Binding-site contacts:
Ligand atom CD2 contacts residue ARG390 of chain 4.E at 4.0 Å.
Ligand atom CD1 contacts residue VAL468 of chain 4.E at 4.3 Å (hydrophobic).
Ligand atom CE2 contacts residue VAL382 of chain 4.E at 3.9 Å (hydrophobic).
Ligand atom CD2 contacts residue VAL382 of chain 4.E at 3.7 Å (hydrophobic).
Ligand atom CB contacts residue VAL467 of chain 4.E at 3.2 Å (hydrophobic).
Ligand atom CG contacts residue VAL467 of chain 4.E at 4.2 Å (hydrophobic).
Ligand atom CE2 contacts residue ALA394 of chain 4.E at 3.6 Å (hydrophobic).
Ligand atom CA contacts residue THR472 of chain 4.E at 4.2 Å.
Ligand atom CZ contacts residue ARG390 of chain 4.E at 4.0 Å.
Ligand atom C contacts residue ASP469 of chain 4.E at 3.6 Å.
Ligand atom N contacts residue VAL467 of chain 4.E at 2.8 Å (h-bond).
Ligand atom O contacts residue ASP469 of chain 4.E at 2.6 Å (salt-bridge).
Ligand atom CD2 contacts residue VAL382 of chain 4.E at 4.2 Å (hydrophobic).
Ligand atom CE1 contacts residue VAL382 of chain 4.E at 3.7 Å (hydrophobic).
Ligand atom O contacts residue VAL467 of chain 4.E at 4.2 Å.
Ligand atom C contacts residue GLN379 of chain 4.E at 2.9 Å.
Ligand atom CD2 contacts residue ALA394 of chain 4.E at 4.3 Å (hydrophobic).
Ligand atom CE contacts residue SER391 of chain 4.E at 3.7 Å.
Ligand atom CG contacts residue GLU383 of chain 4.E at 3.9 Å.
Ligand atom CZ contacts residue ALA394 of chain 4.E at 3.9 Å (hydrophobic).
Ligand atom O contacts residue VAL468 of chain 4.E at 3.4 Å.
Ligand atom O contacts residue THR472 of chain 4.E at 4.3 Å.
Ligand atom CA contacts residue VAL467 of chain 4.E at 3.9 Å (hydrophobic).
Ligand atom CZ contacts residue VAL382 of chain 4.E at 3.6 Å (hydrophobic).
Ligand atom CD2 contacts residue GLU383 of chain 4.E at 3.9 Å.
Ligand atom CB contacts residue THR472 of chain 4.E at 3.8 Å.
Ligand atom CA contacts residue GLN379 of chain 4.E at 4.2 Å.
Ligand atom CB contacts residue GLU383 of chain 4.E at 3.5 Å.
Ligand atom CE2 contacts residue ARG390 of chain 4.E at 3.3 Å.
Ligand atom CE1 contacts residue VAL467 of chain 4.E at 3.7 Å (hydrophobic).
Ligand atom CD1 contacts residue VAL467 of chain 4.E at 3.6 Å (hydrophobic).
Ligand atom CA contacts residue VAL467 of chain 4.E at 3.5 Å (hydrophobic).
Ligand atom C contacts residue VAL467 of chain 4.E at 3.7 Å (hydrophobic).
Ligand atom SE contacts residue ALA394 of chain 4.E at 3.8 Å.
Ligand atom O contacts residue GLN379 of chain 4.E at 3.0 Å (h-bond).
Ligand atom CE contacts residue ARG390 of chain 4.E at 4.0 Å.
Ligand atom CD1 contacts residue VAL382 of chain 4.E at 4.1 Å (hydrophobic).
Ligand atom CE1 contacts residue VAL468 of chain 4.E at 4.0 Å (hydrophobic).
Ligand atom CD1 contacts residue GLU383 of chain 4.E at 3.5 Å.
Ligand atom CA contacts residue ASP469 of chain 4.E at 3.5 Å.

Sequence of chain 4.E:
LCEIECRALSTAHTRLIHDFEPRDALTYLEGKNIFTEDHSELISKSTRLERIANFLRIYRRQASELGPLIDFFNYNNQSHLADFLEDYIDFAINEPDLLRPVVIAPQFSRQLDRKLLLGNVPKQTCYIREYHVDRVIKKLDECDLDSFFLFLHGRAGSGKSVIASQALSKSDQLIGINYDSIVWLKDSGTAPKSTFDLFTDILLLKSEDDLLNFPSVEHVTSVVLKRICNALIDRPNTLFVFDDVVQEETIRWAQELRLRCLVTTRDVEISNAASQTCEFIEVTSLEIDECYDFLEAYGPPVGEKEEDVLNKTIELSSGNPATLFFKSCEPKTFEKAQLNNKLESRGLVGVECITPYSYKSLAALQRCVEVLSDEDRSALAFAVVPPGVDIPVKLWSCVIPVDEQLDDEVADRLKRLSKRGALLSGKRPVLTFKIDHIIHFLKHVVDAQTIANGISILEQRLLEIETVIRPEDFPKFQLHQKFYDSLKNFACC

The protein below binds the small molecule below.
Small molecule (SMILES): C[Se]CC[C@H](N)C(=O)N[C@@H](Cc1ccccc1)C(=O)N[C@@H](CC(N)=O)C(=O)N[C@@H](Cc1ccccc1)C(=O)N[C@H](C=O)CC(C)C